Binding-site contacts:
Ligand atom N5 contacts residue GLY242 of chain 1.F at 3.7 Å.
Ligand atom O16 contacts residue CYS245 of chain 1.F at 3.8 Å.
Ligand atom C22 contacts residue GLY242 of chain 1.F at 3.7 Å.
Ligand atom N27 contacts residue GLY242 of chain 1.F at 3.9 Å.
Ligand atom N1 contacts residue SER216 of chain 1.F at 3.1 Å.
Ligand atom O25 contacts residue GLY244 of chain 1.F at 2.9 Å (h-bond).
Ligand atom CL8 contacts residue SER240 of chain 1.F at 3.7 Å.
Ligand atom N5 contacts residue SER216 of chain 1.F at 3.6 Å.
Ligand atom N27 contacts residue GLY244 of chain 1.F at 2.6 Å (h-bond).
Ligand atom C4 contacts residue GLY242 of chain 1.F at 3.5 Å.
Ligand atom C9 contacts residue CYS217 of chain 1.F at 3.8 Å (hydrophobic).
Ligand atom N27 contacts residue CYS245 of chain 1.F at 3.5 Å.
Ligand atom O16 contacts residue GLY244 of chain 1.F at 3.4 Å.
Ligand atom C9 contacts residue GLN218 of chain 1.F at 3.7 Å.
Ligand atom C10 contacts residue GLN218 of chain 1.F at 3.6 Å.
Ligand atom N3 contacts residue GLY242 of chain 1.F at 3.4 Å.
Ligand atom C11 contacts residue GLN218 of chain 1.F at 3.7 Å.
Ligand atom C4 contacts residue TRP241 of chain 1.F at 3.7 Å (hydrophobic).
Ligand atom O25 contacts residue ARG243 of chain 1.F at 3.1 Å.
Ligand atom N27 contacts residue LYS250 of chain 1.F at 3.4 Å (salt-bridge).
Ligand atom N5 contacts residue TRP241 of chain 1.F at 3.4 Å.
Ligand atom O17 contacts residue GLN218 of chain 1.F at 2.9 Å.
Ligand atom N1 contacts residue GLY252 of chain 1.F at 3.3 Å.
Ligand atom C13 contacts residue GLY244 of chain 1.F at 3.7 Å.
Ligand atom C14 contacts residue GLY242 of chain 1.F at 3.9 Å.
Ligand atom C6 contacts residue TRP241 of chain 1.F at 3.7 Å (hydrophobic).
Ligand atom C2 contacts residue GLY244 of chain 1.F at 3.1 Å.
Ligand atom C13 contacts residue CYS245 of chain 1.F at 3.8 Å (hydrophobic).
Ligand atom N3 contacts residue GLY244 of chain 1.F at 2.8 Å (h-bond).
Ligand atom N27 contacts residue ASP215 of chain 1.F at 3.3 Å (salt-bridge).
Ligand atom N1 contacts residue ASP215 of chain 1.F at 3.4 Å (salt-bridge).
Ligand atom C6 contacts residue SER216 of chain 1.F at 3.5 Å.
Ligand atom C2 contacts residue SER216 of chain 1.F at 3.7 Å.
Ligand atom C13 contacts residue GLY242 of chain 1.F at 3.5 Å.
Ligand atom C24 contacts residue GLY244 of chain 1.F at 3.7 Å.
Ligand atom C2 contacts residue GLY242 of chain 1.F at 3.6 Å.
Ligand atom C6 contacts residue VAL239 of chain 1.F at 3.7 Å (hydrophobic).
Ligand atom C12 contacts residue GLN218 of chain 1.F at 3.9 Å.
Ligand atom CL8 contacts residue SER221 of chain 1.F at 2.2 Å.
Ligand atom C14 contacts residue GLN218 of chain 1.F at 3.8 Å.

The small molecule below binds the protein below.
Small molecule (SMILES): NC(N)=Nc1ncc(Cl)c2ccc(S(=O)(=O)N3CCC[C@@H]3C(=O)O)cc12

Sequence of chain 1.F:
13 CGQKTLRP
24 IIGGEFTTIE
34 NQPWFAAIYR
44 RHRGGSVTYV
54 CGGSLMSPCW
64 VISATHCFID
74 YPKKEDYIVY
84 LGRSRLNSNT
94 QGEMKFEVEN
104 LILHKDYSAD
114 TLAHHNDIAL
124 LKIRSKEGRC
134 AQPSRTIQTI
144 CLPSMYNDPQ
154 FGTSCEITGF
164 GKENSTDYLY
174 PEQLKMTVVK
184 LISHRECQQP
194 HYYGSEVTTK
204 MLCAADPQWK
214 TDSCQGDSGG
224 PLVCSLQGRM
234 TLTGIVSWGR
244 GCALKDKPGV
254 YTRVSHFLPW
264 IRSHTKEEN